Binding-site contacts:
Ligand atom C3 contacts residue PRO383 of chain 1.A at 3.6 Å (hydrophobic).
Ligand atom C3 contacts residue VAL368 of chain 1.A at 3.5 Å (hydrophobic).
Ligand atom O17 contacts residue LEU366 of chain 1.A at 2.5 Å (h-bond).
Ligand atom C8 contacts residue LEU370 of chain 1.A at 3.8 Å (hydrophobic).
Ligand atom C2 contacts residue PHE363 of chain 1.A at 3.2 Å (hydrophobic).
Ligand atom C14 contacts residue PRO375 of chain 1.A at 3.1 Å (hydrophobic).
Ligand atom C7 contacts residue PRO383 of chain 1.A at 4.0 Å (hydrophobic).
Ligand atom C4 contacts residue LEU366 of chain 1.A at 3.8 Å (hydrophobic).
Ligand atom C13 contacts residue TYR379 of chain 1.A at 3.7 Å (hydrophobic).
Ligand atom O16 contacts residue SER380 of chain 1.A at 3.0 Å (h-bond).
Ligand atom C4 contacts residue LYS365 of chain 1.A at 3.4 Å.
Ligand atom O17 contacts residue VAL368 of chain 1.A at 3.4 Å.
Ligand atom C7 contacts residue PHE315 of chain 1.A at 3.8 Å (hydrophobic).
Ligand atom C11 contacts residue TRP312 of chain 1.A at 3.7 Å (hydrophobic).
Ligand atom C12 contacts residue ALA138 of chain 1.A at 3.9 Å (hydrophobic).
Ligand atom C3 contacts residue LYS365 of chain 1.A at 3.3 Å.
Ligand atom C1 contacts residue PHE363 of chain 1.A at 3.9 Å (hydrophobic).
Ligand atom C10 contacts residue PHE315 of chain 1.A at 3.7 Å (hydrophobic).
Ligand atom C14 contacts residue TYR379 of chain 1.A at 3.6 Å (hydrophobic).
Ligand atom C5 contacts residue PRO383 of chain 1.A at 3.6 Å (hydrophobic).
Ligand atom O16 contacts residue PHE357 of chain 1.A at 3.9 Å.
Ligand atom C12 contacts residue PRO375 of chain 1.A at 3.8 Å (hydrophobic).
Ligand atom C2 contacts residue SER380 of chain 1.A at 3.6 Å.
Ligand atom C4 contacts residue VAL368 of chain 1.A at 3.4 Å (hydrophobic).
Ligand atom O17 contacts residue LYS365 of chain 1.A at 2.6 Å (salt-bridge).
Ligand atom C3 contacts residue PHE363 of chain 1.A at 3.2 Å (hydrophobic).
Ligand atom C10 contacts residue TRP312 of chain 1.A at 3.8 Å (hydrophobic).
Ligand atom C13 contacts residue PRO375 of chain 1.A at 3.0 Å (hydrophobic).
Ligand atom O15 contacts residue ALA138 of chain 1.A at 3.1 Å.
Ligand atom C1 contacts residue PRO383 of chain 1.A at 3.7 Å (hydrophobic).
Ligand atom C2 contacts residue PRO383 of chain 1.A at 3.7 Å (hydrophobic).
Ligand atom C6 contacts residue PRO383 of chain 1.A at 3.6 Å (hydrophobic).
Ligand atom C4 contacts residue PRO383 of chain 1.A at 3.6 Å (hydrophobic).
Ligand atom C11 contacts residue PHE315 of chain 1.A at 3.9 Å (hydrophobic).
Ligand atom C1 contacts residue ALA378 of chain 1.A at 3.4 Å (hydrophobic).
Ligand atom O15 contacts residue BES1 of chain 1.G at 3.3 Å.
Ligand atom C3 contacts residue VAL382 of chain 1.A at 3.7 Å (hydrophobic).
Ligand atom O16 contacts residue PHE363 of chain 1.A at 2.4 Å (h-bond).
Ligand atom O16 contacts residue ALA378 of chain 1.A at 3.6 Å.
Ligand atom O16 contacts residue VAL382 of chain 1.A at 4.0 Å.

A protein and the small-molecule ligand that binds it are described below.
Small molecule (SMILES): Oc1ccc(CCc2cc(O)cc(O)c2)cc1

Sequence of chain 1.A:
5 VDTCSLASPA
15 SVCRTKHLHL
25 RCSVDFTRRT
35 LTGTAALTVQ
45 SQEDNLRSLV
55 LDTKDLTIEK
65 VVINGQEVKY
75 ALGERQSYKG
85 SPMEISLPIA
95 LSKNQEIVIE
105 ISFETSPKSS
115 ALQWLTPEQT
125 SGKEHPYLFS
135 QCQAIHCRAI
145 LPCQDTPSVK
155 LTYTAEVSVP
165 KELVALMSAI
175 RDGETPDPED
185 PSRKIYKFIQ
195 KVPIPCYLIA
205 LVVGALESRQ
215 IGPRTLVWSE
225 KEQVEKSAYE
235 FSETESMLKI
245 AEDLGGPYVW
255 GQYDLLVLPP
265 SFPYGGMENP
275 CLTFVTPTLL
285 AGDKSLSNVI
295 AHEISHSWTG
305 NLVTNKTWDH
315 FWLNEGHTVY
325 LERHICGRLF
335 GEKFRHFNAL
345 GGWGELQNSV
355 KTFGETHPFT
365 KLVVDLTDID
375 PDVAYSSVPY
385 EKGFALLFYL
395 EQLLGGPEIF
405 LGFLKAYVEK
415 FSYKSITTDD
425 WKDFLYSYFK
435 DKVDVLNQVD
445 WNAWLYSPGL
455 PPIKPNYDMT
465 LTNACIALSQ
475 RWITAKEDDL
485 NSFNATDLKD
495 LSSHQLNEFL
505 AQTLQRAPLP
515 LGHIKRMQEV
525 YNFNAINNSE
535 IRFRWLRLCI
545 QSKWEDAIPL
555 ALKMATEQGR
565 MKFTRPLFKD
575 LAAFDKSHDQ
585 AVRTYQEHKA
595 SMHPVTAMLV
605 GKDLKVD